Binding-site contacts:
Ligand atom PC contacts residue ARG130 of chain 1.B at 4.0 Å.
Ligand atom C5 contacts residue TRP29 of chain 1.B at 3.4 Å (hydrophobic).
Ligand atom C6 contacts residue TRP29 of chain 1.B at 3.4 Å (hydrophobic).
Ligand atom N9 contacts residue TRP75 of chain 1.B at 3.9 Å.
Ligand atom SEB contacts residue ASN128 of chain 1.B at 3.9 Å.
Ligand atom C8 contacts residue TRP29 of chain 1.B at 3.5 Å (hydrophobic).
Ligand atom CM7 contacts residue TRP29 of chain 1.B at 3.6 Å (hydrophobic).
Ligand atom O4' contacts residue TRP29 of chain 1.B at 3.3 Å.
Ligand atom OC1 contacts residue ARG130 of chain 1.B at 2.8 Å (salt-bridge).
Ligand atom OA1 contacts residue LYS135 of chain 1.B at 3.7 Å.
Ligand atom N2 contacts residue GLU76 of chain 1.B at 2.6 Å (salt-bridge).
Ligand atom C4 contacts residue TRP29 of chain 1.B at 3.5 Å (hydrophobic).
Ligand atom C2 contacts residue GLU76 of chain 1.B at 3.4 Å.
Ligand atom PB contacts residue ARG130 of chain 1.B at 3.7 Å.
Ligand atom C4 contacts residue TRP75 of chain 1.B at 3.8 Å (hydrophobic).
Ligand atom SEB contacts residue LYS135 of chain 1.B at 3.5 Å.
Ligand atom C6 contacts residue TRP75 of chain 1.B at 3.5 Å (hydrophobic).
Ligand atom C8 contacts residue TRP75 of chain 1.B at 3.9 Å (hydrophobic).
Ligand atom CM7 contacts residue TRP75 of chain 1.B at 3.7 Å (hydrophobic).
Ligand atom O6 contacts residue TRP75 of chain 1.B at 2.7 Å (h-bond).
Ligand atom C5 contacts residue TRP75 of chain 1.B at 3.7 Å (hydrophobic).
Ligand atom N7 contacts residue TRP75 of chain 1.B at 3.6 Å.
Ligand atom C2 contacts residue TRP75 of chain 1.B at 3.9 Å (hydrophobic).
Ligand atom C6 contacts residue GLU76 of chain 1.B at 3.9 Å.
Ligand atom SEB contacts residue ARG130 of chain 1.B at 3.7 Å.
Ligand atom C1' contacts residue TRP29 of chain 1.B at 3.5 Å (hydrophobic).
Ligand atom N7 contacts residue TRP29 of chain 1.B at 3.3 Å.
Ligand atom N1 contacts residue GLU76 of chain 1.B at 3.0 Å (salt-bridge).
Ligand atom OB contacts residue ARG130 of chain 1.B at 2.6 Å (salt-bridge).
Ligand atom N1 contacts residue TRP29 of chain 1.B at 3.5 Å.
Ligand atom C2 contacts residue TRP29 of chain 1.B at 3.6 Å (hydrophobic).
Ligand atom O6 contacts residue GLU76 of chain 1.B at 3.8 Å.
Ligand atom N1 contacts residue TRP75 of chain 1.B at 3.5 Å.
Ligand atom N3 contacts residue TRP29 of chain 1.B at 3.6 Å.
Ligand atom OA2 contacts residue LYS135 of chain 1.B at 3.9 Å.
Ligand atom N3 contacts residue TRP75 of chain 1.B at 3.8 Å.
Ligand atom O6 contacts residue MET74 of chain 1.B at 3.1 Å.
Ligand atom N9 contacts residue TRP29 of chain 1.B at 3.5 Å (h-bond).
Ligand atom C2' contacts residue TRP75 of chain 1.B at 4.0 Å (hydrophobic).
Ligand atom O6 contacts residue TRP29 of chain 1.B at 3.5 Å.

Sequence of chain 1.B:
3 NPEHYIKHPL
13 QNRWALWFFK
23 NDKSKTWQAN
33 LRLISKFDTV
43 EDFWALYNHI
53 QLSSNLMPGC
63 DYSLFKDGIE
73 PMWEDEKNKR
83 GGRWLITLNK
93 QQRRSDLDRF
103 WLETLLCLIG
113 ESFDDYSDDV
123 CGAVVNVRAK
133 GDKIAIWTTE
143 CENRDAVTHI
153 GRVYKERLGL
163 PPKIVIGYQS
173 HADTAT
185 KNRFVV

The protein below binds the small molecule below.
Small molecule (SMILES): CO[C@@H]1[C@H](O)[C@@H](COP(=O)(O)O[P](=O)([SeH])OP(=O)(O)O)O[C@H]1n1c[n+](C)c2c(=O)[nH]c(N)nc21